Binding-site contacts:
Ligand atom C8 contacts residue SER303 of chain 3.C at 3.2 Å.
Ligand atom C1 contacts residue GLN263 of chain 3.C at 4.2 Å.
Ligand atom C2 contacts residue GLN263 of chain 3.C at 4.3 Å.
Ligand atom O5 contacts residue ASN265 of chain 3.C at 2.4 Å (h-bond).
Ligand atom C8 contacts residue ASN265 of chain 3.C at 4.4 Å.
Ligand atom O7 contacts residue ASN301 of chain 3.C at 4.1 Å.
Ligand atom N2 contacts residue ASN265 of chain 3.C at 2.9 Å (h-bond).
Ligand atom C4 contacts residue ASN265 of chain 3.C at 4.2 Å.
Ligand atom O5 contacts residue ARG412 of chain 3.C at 2.9 Å (salt-bridge).
Ligand atom O7 contacts residue NAG1 of chain 3.M at 3.9 Å.
Ligand atom C8 contacts residue ASN301 of chain 3.C at 4.0 Å.
Ligand atom O5 contacts residue VAL414 of chain 3.C at 4.3 Å.
Ligand atom C7 contacts residue ASN265 of chain 3.C at 3.3 Å.
Ligand atom C6 contacts residue ARG412 of chain 3.C at 3.8 Å.
Ligand atom C3 contacts residue ASN265 of chain 3.C at 3.8 Å.
Ligand atom C1 contacts residue ARG412 of chain 3.C at 3.8 Å.
Ligand atom O7 contacts residue ASN265 of chain 3.C at 3.3 Å (h-bond).
Ligand atom C8 contacts residue VAL302 of chain 3.C at 3.8 Å (hydrophobic).
Ligand atom C5 contacts residue ASN265 of chain 3.C at 3.7 Å.
Ligand atom C2 contacts residue ASN265 of chain 3.C at 2.4 Å.
Ligand atom C8 contacts residue SER381 of chain 3.C at 4.4 Å.
Ligand atom C1 contacts residue ASN265 of chain 3.C at 1.4 Å.
Ligand atom N2 contacts residue GLN263 of chain 3.C at 3.7 Å.
Ligand atom C5 contacts residue ARG412 of chain 3.C at 4.0 Å.
Ligand atom O6 contacts residue ARG412 of chain 3.C at 2.9 Å (salt-bridge).

This small molecule binds to this protein.
Small molecule (SMILES): CC(=O)N[C@H]1[C@H](O[C@H]2[C@H](O)[C@@H](NC(C)=O)CO[C@@H]2CO)O[C@H](CO)[C@@H](O)[C@@H]1O

Sequence of chain 3.C:
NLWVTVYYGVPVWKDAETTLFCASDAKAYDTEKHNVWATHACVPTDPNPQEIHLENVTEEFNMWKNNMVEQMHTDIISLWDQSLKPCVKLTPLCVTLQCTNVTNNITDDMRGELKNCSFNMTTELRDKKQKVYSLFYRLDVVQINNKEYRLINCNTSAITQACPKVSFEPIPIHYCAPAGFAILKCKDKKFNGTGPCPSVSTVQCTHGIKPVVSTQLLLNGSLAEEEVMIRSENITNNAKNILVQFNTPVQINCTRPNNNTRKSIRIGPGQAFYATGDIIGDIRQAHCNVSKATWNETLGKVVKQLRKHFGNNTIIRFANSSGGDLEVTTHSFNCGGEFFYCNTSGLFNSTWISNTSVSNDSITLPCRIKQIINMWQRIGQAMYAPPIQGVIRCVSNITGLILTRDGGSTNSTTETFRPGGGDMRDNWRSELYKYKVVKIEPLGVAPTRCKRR